Sequence of chain 1.B:
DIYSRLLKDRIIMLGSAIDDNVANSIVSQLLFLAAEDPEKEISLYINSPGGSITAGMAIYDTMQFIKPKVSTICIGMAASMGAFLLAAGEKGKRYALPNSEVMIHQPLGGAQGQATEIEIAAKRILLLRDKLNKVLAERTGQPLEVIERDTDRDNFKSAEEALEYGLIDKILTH

Binding-site contacts:
Ligand atom O contacts residue TYR62 of chain 1.B at 2.6 Å (h-bond).
Ligand atom CB contacts residue ILE90 of chain 1.B at 3.5 Å (hydrophobic).
Ligand atom CE1 contacts residue THR79 of chain 1.A at 3.6 Å.
Ligand atom CZ contacts residue LEU114 of chain 1.B at 3.7 Å (hydrophobic).
Ligand atom CB contacts residue LEU189 of chain 1.B at 3.8 Å (hydrophobic).
Ligand atom C8 contacts residue ARG22 of chain 1.B at 3.3 Å.
Ligand atom N contacts residue TYR62 of chain 1.B at 3.0 Å (h-bond).
Ligand atom C contacts residue SER60 of chain 1.B at 3.2 Å.
Ligand atom N contacts residue PHE82 of chain 1.A at 3.7 Å.
Ligand atom C7 contacts residue ALA52 of chain 1.A at 3.6 Å (hydrophobic).
Ligand atom CB contacts residue TYR112 of chain 1.B at 3.6 Å (hydrophobic).
Ligand atom CA contacts residue SER60 of chain 1.B at 3.6 Å.
Ligand atom CZ contacts residue THR79 of chain 1.A at 3.3 Å.
Ligand atom CD1 contacts residue PHE82 of chain 1.A at 3.6 Å (hydrophobic).
Ligand atom CE2 contacts residue LEU48 of chain 1.A at 3.7 Å (hydrophobic).
Ligand atom O contacts residue TYR112 of chain 1.B at 3.6 Å.
Ligand atom C1 contacts residue TYR62 of chain 1.B at 3.7 Å (hydrophobic).
Ligand atom C contacts residue TYR62 of chain 1.B at 3.7 Å (hydrophobic).
Ligand atom CM contacts residue LEU189 of chain 1.B at 3.4 Å (hydrophobic).
Ligand atom N contacts residue SER60 of chain 1.B at 3.8 Å.
Ligand atom CA contacts residue PHE82 of chain 1.A at 3.7 Å (hydrophobic).
Ligand atom CE1 contacts residue LEU114 of chain 1.B at 3.7 Å (hydrophobic).
Ligand atom CD contacts residue TYR62 of chain 1.B at 3.4 Å (hydrophobic).
Ligand atom O contacts residue SER60 of chain 1.B at 3.3 Å (h-bond).
Ligand atom CB contacts residue ILE90 of chain 1.B at 3.8 Å (hydrophobic).
Ligand atom CM contacts residue TYR112 of chain 1.B at 3.5 Å (hydrophobic).
Ligand atom O contacts residue ILE90 of chain 1.B at 3.5 Å.
Ligand atom CE2 contacts residue TYR62 of chain 1.B at 3.8 Å (hydrophobic).
Ligand atom CE contacts residue ASP26 of chain 1.B at 3.5 Å.
Ligand atom CD contacts residue ILE28 of chain 1.B at 3.8 Å (hydrophobic).
Ligand atom C6 contacts residue ASP26 of chain 1.B at 3.8 Å.
Ligand atom CE2 contacts residue ILE92 of chain 1.B at 3.5 Å (hydrophobic).
Ligand atom C2 contacts residue TYR62 of chain 1.B at 3.4 Å (hydrophobic).
Ligand atom C4 contacts residue ILE28 of chain 1.B at 3.8 Å (hydrophobic).
Ligand atom CE contacts residue ILE28 of chain 1.B at 3.8 Å (hydrophobic).
Ligand atom C contacts residue PHE82 of chain 1.A at 3.8 Å (hydrophobic).
Ligand atom O contacts residue LYS110 of chain 1.B at 3.3 Å (salt-bridge).
Ligand atom CD2 contacts residue TYR62 of chain 1.B at 3.5 Å (hydrophobic).
Ligand atom C8 contacts residue ASP26 of chain 1.B at 3.5 Å.
Ligand atom CB contacts residue TYR112 of chain 1.B at 3.8 Å (hydrophobic).

Sequence of chain 1.A:
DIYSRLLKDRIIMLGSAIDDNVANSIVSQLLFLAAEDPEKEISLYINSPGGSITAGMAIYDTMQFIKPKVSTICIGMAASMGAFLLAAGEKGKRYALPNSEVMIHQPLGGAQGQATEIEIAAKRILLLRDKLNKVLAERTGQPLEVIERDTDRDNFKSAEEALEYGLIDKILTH

This protein binds this small molecule.
Small molecule (SMILES): C/C=C/C=C/C=C/C(=O)N[C@@H](Cc1ccccc1)C(=O)N[C@H]1COC(=O)[C@@H]2C[C@@H](C)CN2C(=O)[C@H](C)NC(=O)[C@H](C)N(C)C(=O)[C@@H]2CCCN2C1=O